Binding-site contacts:
Ligand atom O12 contacts residue LYS155 of chain 1.B at 4.5 Å.
Ligand atom O9 contacts residue THR130 of chain 1.B at 2.4 Å (h-bond).
Ligand atom C1 contacts residue LEU131 of chain 1.B at 4.3 Å (hydrophobic).
Ligand atom C4 contacts residue LYS155 of chain 1.B at 3.5 Å.
Ligand atom O8 contacts residue GLY154 of chain 1.B at 3.5 Å.
Ligand atom O8 contacts residue LYS155 of chain 1.B at 3.1 Å.
Ligand atom O8 contacts residue THR130 of chain 1.B at 3.2 Å (h-bond).
Ligand atom O9 contacts residue GLY154 of chain 1.B at 3.8 Å.
Ligand atom C1 contacts residue THR130 of chain 1.B at 3.1 Å.
Ligand atom C5 contacts residue GLY206 of chain 1.A at 4.3 Å.
Ligand atom O8 contacts residue LEU131 of chain 1.B at 3.6 Å (h-bond).
Ligand atom C1 contacts residue GLY154 of chain 1.B at 3.5 Å.
Ligand atom C5 contacts residue LYS155 of chain 1.B at 3.5 Å.
Ligand atom C1 contacts residue LYS155 of chain 1.B at 3.7 Å.
Ligand atom C7 contacts residue LYS155 of chain 1.B at 4.2 Å.
Ligand atom O8 contacts residue ALA132 of chain 1.B at 3.6 Å.
Ligand atom C2 contacts residue LYS155 of chain 1.B at 3.9 Å.
Ligand atom C3 contacts residue LYS155 of chain 1.B at 4.5 Å.
Ligand atom C2 contacts residue GLY154 of chain 1.B at 3.3 Å.

A protein and the small-molecule ligand that binds it are described below.
Small molecule (SMILES): C[C@@H](CCC(=O)O)C(=O)O

Sequence of chain 1.A:
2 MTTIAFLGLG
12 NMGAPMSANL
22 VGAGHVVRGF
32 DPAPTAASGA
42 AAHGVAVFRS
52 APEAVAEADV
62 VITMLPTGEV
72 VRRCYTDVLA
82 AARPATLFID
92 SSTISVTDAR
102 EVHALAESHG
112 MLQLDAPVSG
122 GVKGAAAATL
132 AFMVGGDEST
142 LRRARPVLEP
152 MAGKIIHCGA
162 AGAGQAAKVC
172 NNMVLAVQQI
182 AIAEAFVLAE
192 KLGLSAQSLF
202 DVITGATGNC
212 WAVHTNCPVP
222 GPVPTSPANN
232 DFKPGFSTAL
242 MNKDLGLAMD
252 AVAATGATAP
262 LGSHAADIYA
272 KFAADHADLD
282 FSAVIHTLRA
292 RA

Sequence of chain 1.B:
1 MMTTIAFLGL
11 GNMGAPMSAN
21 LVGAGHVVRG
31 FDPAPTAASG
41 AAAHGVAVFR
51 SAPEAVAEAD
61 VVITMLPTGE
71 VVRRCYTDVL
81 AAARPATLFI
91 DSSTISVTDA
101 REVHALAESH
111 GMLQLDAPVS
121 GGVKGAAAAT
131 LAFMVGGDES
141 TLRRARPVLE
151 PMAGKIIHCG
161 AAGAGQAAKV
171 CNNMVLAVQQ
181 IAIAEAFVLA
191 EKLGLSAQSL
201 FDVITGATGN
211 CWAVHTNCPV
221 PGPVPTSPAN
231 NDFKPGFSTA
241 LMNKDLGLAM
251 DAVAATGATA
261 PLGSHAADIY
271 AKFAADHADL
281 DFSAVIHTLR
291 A